Sequence of chain 3.D:
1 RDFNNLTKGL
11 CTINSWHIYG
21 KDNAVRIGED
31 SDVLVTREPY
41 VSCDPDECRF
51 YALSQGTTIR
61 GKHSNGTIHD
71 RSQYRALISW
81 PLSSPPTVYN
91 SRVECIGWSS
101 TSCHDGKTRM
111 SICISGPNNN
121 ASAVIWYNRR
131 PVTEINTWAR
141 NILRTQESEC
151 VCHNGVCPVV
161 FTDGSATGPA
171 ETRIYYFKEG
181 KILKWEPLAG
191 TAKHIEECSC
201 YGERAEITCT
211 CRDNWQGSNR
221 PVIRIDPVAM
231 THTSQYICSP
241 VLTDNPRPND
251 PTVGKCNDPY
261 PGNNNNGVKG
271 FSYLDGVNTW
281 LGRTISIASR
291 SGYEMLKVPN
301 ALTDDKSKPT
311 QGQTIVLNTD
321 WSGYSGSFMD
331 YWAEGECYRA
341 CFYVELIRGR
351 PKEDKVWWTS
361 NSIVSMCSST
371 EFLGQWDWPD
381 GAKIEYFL

Binding-site contacts:
Ligand atom C5 contacts residue THR310 of chain 3.D at 4.5 Å.
Ligand atom C5 contacts residue BMA3 of chain 2.H at 3.3 Å.
Ligand atom C3 contacts residue PRO309 of chain 3.D at 4.3 Å (hydrophobic).
Ligand atom O5 contacts residue BMA3 of chain 2.H at 4.4 Å.
Ligand atom O4 contacts residue BMA3 of chain 2.H at 2.4 Å (h-bond).
Ligand atom C2 contacts residue BMA3 of chain 2.H at 4.2 Å.
Ligand atom C2 contacts residue THR310 of chain 3.D at 4.2 Å.
Ligand atom C4 contacts residue BMA3 of chain 2.H at 3.0 Å.
Ligand atom C2 contacts residue PRO309 of chain 3.D at 4.4 Å (hydrophobic).
Ligand atom C3 contacts residue BMA3 of chain 2.H at 3.0 Å.
Ligand atom C6 contacts residue BMA3 of chain 2.H at 4.1 Å.
Ligand atom C1 contacts residue THR310 of chain 3.D at 4.0 Å.
Ligand atom O3 contacts residue PRO309 of chain 3.D at 4.1 Å.
Ligand atom C1 contacts residue BMA3 of chain 2.H at 4.5 Å.
Ligand atom O3 contacts residue BMA3 of chain 2.H at 3.4 Å.
Ligand atom C3 contacts residue THR310 of chain 3.D at 4.1 Å.

This small molecule binds to this protein.
Small molecule (SMILES): OC[C@H]1O[C@H](O)[C@@H](O)[C@@H](O)[C@@H]1O